Binding-site contacts:
Ligand atom C1 contacts residue THR156 of chain 30.A at 4.1 Å.
Ligand atom C1 contacts residue ASN154 of chain 30.A at 2.6 Å.
Ligand atom C7 contacts residue GLY150 of chain 30.A at 4.5 Å.
Ligand atom C6 contacts residue THR156 of chain 30.A at 4.2 Å.
Ligand atom N2 contacts residue ASN154 of chain 30.A at 2.2 Å (h-bond).
Ligand atom C3 contacts residue ASN154 of chain 30.A at 4.3 Å.
Ligand atom O7 contacts residue THR156 of chain 30.A at 4.2 Å.
Ligand atom O7 contacts residue GLY150 of chain 30.A at 4.2 Å.
Ligand atom C5 contacts residue THR156 of chain 30.A at 3.7 Å.
Ligand atom C8 contacts residue ASN154 of chain 30.A at 3.4 Å.
Ligand atom C2 contacts residue ASN154 of chain 30.A at 2.9 Å.
Ligand atom O7 contacts residue ASN154 of chain 30.A at 1.3 Å (h-bond).
Ligand atom O7 contacts residue VAL153 of chain 30.A at 2.8 Å (h-bond).
Ligand atom O5 contacts residue THR156 of chain 30.A at 3.9 Å.
Ligand atom C7 contacts residue ASN154 of chain 30.A at 1.9 Å.
Ligand atom C7 contacts residue VAL153 of chain 30.A at 4.0 Å (hydrophobic).
Ligand atom C8 contacts residue GLY150 of chain 30.A at 4.3 Å.
Ligand atom O5 contacts residue ASN154 of chain 30.A at 3.7 Å.

Sequence of chain 30.A:
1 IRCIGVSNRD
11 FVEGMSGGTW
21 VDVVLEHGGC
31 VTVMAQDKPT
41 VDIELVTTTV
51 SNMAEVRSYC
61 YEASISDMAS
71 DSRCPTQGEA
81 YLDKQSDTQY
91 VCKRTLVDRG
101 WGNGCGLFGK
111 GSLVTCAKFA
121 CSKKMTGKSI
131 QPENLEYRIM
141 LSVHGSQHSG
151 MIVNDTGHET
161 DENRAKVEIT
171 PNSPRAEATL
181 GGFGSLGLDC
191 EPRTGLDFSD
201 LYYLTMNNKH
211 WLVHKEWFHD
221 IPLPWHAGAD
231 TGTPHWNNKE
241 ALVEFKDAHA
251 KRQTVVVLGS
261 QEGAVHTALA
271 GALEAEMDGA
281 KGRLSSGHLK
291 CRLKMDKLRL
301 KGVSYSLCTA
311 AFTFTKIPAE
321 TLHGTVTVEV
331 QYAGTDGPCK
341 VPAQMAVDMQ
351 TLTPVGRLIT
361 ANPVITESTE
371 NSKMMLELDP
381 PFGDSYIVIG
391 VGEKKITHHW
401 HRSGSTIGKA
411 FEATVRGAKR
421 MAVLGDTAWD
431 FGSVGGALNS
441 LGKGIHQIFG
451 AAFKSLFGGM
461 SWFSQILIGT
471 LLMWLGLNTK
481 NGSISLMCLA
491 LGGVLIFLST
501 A

A small-molecule ligand and the protein it binds are described below.
Small molecule (SMILES): CC(=O)N[C@H]1[C@H](O[C@H]2[C@H](O)[C@@H](NC(C)=O)CO[C@@H]2CO)O[C@H](CO)[C@@H](O)[C@@H]1O